A small-molecule ligand and the protein it binds are described below.
Small molecule (SMILES): N=c1ccn([C@H]2C[C@H](O[P](=O)(O)OC[C@H]3O[C@@H](n4cnc5c(N)ncnc54)C[C@@H]3O[P](=O)(O)OC[C@H]3O[C@@H](n4cnc5c(N)ncnc54)C[C@@H]3O[P](=O)(O)OC[C@H]3O[C@@H](n4cnc5c(N)ncnc54)C[C@@H]3O)[C@@H](COP(=O)=O)O2)c(=O)[nH]1

Binding-site contacts:
Ligand atom C4' contacts residue PRO276 of chain 42.A at 3.7 Å (hydrophobic).
Ligand atom N7 contacts residue TRP60 of chain 42.A at 3.9 Å.
Ligand atom O5' contacts residue TRP60 of chain 42.A at 3.8 Å.
Ligand atom N1 contacts residue TRP60 of chain 42.A at 3.5 Å.
Ligand atom N3 contacts residue TRP60 of chain 42.A at 3.0 Å.
Ligand atom P contacts residue PRO276 of chain 42.A at 3.8 Å.
Ligand atom OP1 contacts residue ASN275 of chain 42.A at 4.5 Å.
Ligand atom C2' contacts residue GLN137 of chain 42.A at 2.9 Å.
Ligand atom OP1 contacts residue GLN137 of chain 42.A at 4.4 Å.
Ligand atom O3' contacts residue TRP60 of chain 42.A at 4.4 Å.
Ligand atom P contacts residue GLN137 of chain 42.A at 3.5 Å.
Ligand atom C8 contacts residue TRP60 of chain 42.A at 4.4 Å (hydrophobic).
Ligand atom OP1 contacts residue ASN139 of chain 42.A at 3.1 Å (h-bond).
Ligand atom N6 contacts residue TRP60 of chain 42.A at 3.0 Å.
Ligand atom O5' contacts residue PRO276 of chain 42.A at 2.8 Å.
Ligand atom O5' contacts residue GLN137 of chain 42.A at 4.3 Å.
Ligand atom C4' contacts residue GLN137 of chain 42.A at 4.1 Å.
Ligand atom OP2 contacts residue ARG534 of chain 42.A at 3.6 Å.
Ligand atom O3' contacts residue GLN137 of chain 42.A at 2.1 Å (h-bond).
Ligand atom C2 contacts residue TRP60 of chain 42.A at 3.4 Å (hydrophobic).
Ligand atom C5 contacts residue TRP60 of chain 42.A at 3.8 Å (hydrophobic).
Ligand atom OP2 contacts residue PRO276 of chain 42.A at 3.9 Å.
Ligand atom O4' contacts residue TRP60 of chain 42.A at 4.2 Å.
Ligand atom C3' contacts residue PRO276 of chain 42.A at 3.2 Å (hydrophobic).
Ligand atom C1' contacts residue TRP60 of chain 42.A at 3.5 Å (hydrophobic).
Ligand atom OP1 contacts residue PRO276 of chain 42.A at 3.1 Å.
Ligand atom OP2 contacts residue ASN139 of chain 42.A at 3.3 Å (h-bond).
Ligand atom C5' contacts residue PRO276 of chain 42.A at 3.7 Å (hydrophobic).
Ligand atom C1' contacts residue GLN137 of chain 42.A at 4.0 Å.
Ligand atom O3' contacts residue PRO276 of chain 42.A at 3.4 Å.
Ligand atom OP2 contacts residue TRP60 of chain 42.A at 4.4 Å.
Ligand atom OP2 contacts residue GLN137 of chain 42.A at 3.8 Å.
Ligand atom C3' contacts residue GLN137 of chain 42.A at 2.6 Å.
Ligand atom C6 contacts residue TRP60 of chain 42.A at 3.4 Å (hydrophobic).
Ligand atom N9 contacts residue TRP60 of chain 42.A at 3.8 Å.
Ligand atom C2' contacts residue TRP60 of chain 42.A at 4.1 Å (hydrophobic).
Ligand atom P contacts residue ASN139 of chain 42.A at 3.7 Å.
Ligand atom N6 contacts residue GLY57 of chain 42.A at 3.7 Å.
Ligand atom N6 contacts residue ASP58 of chain 42.A at 4.3 Å.
Ligand atom C4 contacts residue TRP60 of chain 42.A at 3.5 Å (hydrophobic).

Sequence of chain 42.A:
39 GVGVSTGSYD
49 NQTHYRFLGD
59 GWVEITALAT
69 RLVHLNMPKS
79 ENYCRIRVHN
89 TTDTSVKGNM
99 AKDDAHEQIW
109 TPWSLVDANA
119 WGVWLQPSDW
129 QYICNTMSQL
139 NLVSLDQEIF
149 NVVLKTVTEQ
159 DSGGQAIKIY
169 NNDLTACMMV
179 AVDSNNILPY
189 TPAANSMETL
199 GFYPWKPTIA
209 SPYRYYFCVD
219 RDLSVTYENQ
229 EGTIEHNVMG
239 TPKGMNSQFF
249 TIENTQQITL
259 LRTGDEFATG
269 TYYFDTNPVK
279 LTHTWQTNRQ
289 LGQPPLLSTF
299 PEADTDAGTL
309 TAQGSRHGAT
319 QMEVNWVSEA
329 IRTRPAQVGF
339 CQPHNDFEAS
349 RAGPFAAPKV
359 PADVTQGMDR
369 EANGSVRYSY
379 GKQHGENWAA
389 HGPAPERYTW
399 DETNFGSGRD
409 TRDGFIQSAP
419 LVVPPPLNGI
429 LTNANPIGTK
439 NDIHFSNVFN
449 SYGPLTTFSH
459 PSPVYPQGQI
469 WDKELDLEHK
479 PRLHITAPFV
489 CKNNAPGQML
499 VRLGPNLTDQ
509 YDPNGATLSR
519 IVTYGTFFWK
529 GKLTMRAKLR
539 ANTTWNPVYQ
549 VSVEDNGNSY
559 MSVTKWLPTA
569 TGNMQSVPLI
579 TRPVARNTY